Sequence of chain 2.D:
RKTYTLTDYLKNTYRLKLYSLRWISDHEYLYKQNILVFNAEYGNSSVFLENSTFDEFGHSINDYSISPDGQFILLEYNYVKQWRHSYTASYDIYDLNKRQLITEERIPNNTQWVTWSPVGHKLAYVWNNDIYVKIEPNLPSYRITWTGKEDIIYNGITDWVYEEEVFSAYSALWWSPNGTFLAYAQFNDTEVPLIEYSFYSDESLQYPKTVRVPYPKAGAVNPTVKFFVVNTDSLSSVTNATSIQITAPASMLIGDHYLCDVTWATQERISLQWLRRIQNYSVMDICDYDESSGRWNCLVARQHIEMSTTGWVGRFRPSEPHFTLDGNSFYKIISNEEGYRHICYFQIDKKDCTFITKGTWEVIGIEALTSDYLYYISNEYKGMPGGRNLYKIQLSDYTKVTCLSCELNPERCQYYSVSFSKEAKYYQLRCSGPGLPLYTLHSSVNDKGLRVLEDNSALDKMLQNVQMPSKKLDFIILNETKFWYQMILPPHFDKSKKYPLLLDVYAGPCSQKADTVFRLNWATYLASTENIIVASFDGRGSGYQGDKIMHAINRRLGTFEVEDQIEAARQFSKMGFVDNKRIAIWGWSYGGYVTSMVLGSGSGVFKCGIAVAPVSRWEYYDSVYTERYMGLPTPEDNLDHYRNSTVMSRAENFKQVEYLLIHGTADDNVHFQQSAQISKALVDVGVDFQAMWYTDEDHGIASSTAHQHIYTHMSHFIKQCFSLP

Binding-site contacts:
Ligand atom C2 contacts residue ASN255 of chain 2.D at 2.6 Å.
Ligand atom C8 contacts residue VAL253 of chain 2.D at 3.3 Å (hydrophobic).
Ligand atom C5 contacts residue TRP161 of chain 2.D at 3.8 Å (hydrophobic).
Ligand atom O5 contacts residue ASN255 of chain 2.D at 2.3 Å (h-bond).
Ligand atom O5 contacts residue TRP161 of chain 2.D at 4.1 Å.
Ligand atom N2 contacts residue ASN255 of chain 2.D at 3.2 Å (h-bond).
Ligand atom C6 contacts residue TRP161 of chain 2.D at 4.0 Å (hydrophobic).
Ligand atom C8 contacts residue ASN255 of chain 2.D at 4.0 Å.
Ligand atom C3 contacts residue ASN255 of chain 2.D at 4.0 Å.
Ligand atom O7 contacts residue ASN255 of chain 2.D at 3.7 Å.
Ligand atom O7 contacts residue VAL253 of chain 2.D at 4.2 Å.
Ligand atom C4 contacts residue ASN255 of chain 2.D at 4.3 Å.
Ligand atom C7 contacts residue ASN255 of chain 2.D at 3.6 Å.
Ligand atom C1 contacts residue ASN255 of chain 2.D at 1.5 Å.
Ligand atom C5 contacts residue ASN255 of chain 2.D at 3.6 Å.
Ligand atom C7 contacts residue VAL253 of chain 2.D at 4.3 Å (hydrophobic).
Ligand atom C1 contacts residue TRP161 of chain 2.D at 3.8 Å (hydrophobic).

This protein binds this small molecule.
Small molecule (SMILES): CC(=O)N[C@@H]1[C@@H](O)[C@H](O)[C@@H](CO)O[C@H]1O